The protein below binds the small molecule below.
Small molecule (SMILES): O=C(O)CCC(=O)C(=O)O

Sequence of chain 1.A:
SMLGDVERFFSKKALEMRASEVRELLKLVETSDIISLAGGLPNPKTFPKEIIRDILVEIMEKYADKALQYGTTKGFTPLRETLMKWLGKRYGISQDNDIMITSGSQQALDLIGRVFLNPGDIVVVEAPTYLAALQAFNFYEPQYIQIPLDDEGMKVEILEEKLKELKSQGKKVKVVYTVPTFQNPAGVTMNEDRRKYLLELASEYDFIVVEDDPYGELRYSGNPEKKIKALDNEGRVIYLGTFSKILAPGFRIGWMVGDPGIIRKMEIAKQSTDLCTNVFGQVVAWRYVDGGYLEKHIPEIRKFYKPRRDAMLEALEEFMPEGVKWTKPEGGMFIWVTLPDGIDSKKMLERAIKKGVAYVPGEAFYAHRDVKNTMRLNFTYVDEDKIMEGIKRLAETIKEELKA

Binding-site contacts:
Ligand atom C2 contacts residue TYR283 of chain 1.A at 3.4 Å (hydrophobic).
Ligand atom O5 contacts residue TYR283 of chain 1.A at 3.1 Å (h-bond).
Ligand atom C5 contacts residue TYR259 of chain 1.A at 3.8 Å (hydrophobic).
Ligand atom O3 contacts residue TYR259 of chain 1.A at 3.1 Å.
Ligand atom C4 contacts residue ASP257 of chain 1.A at 2.8 Å.
Ligand atom O3 contacts residue PRO258 of chain 1.A at 2.7 Å (h-bond).
Ligand atom C1 contacts residue ASP257 of chain 1.A at 3.1 Å.
Ligand atom C4 contacts residue PRO258 of chain 1.A at 3.2 Å (hydrophobic).
Ligand atom O2 contacts residue THR286 of chain 1.A at 2.7 Å (h-bond).
Ligand atom C3 contacts residue ASP257 of chain 1.A at 3.0 Å.
Ligand atom O2 contacts residue ILE290 of chain 1.A at 3.5 Å.
Ligand atom C5 contacts residue ILE290 of chain 1.A at 3.7 Å (hydrophobic).
Ligand atom O1 contacts residue PRO258 of chain 1.A at 3.6 Å.
Ligand atom O2 contacts residue ASP257 of chain 1.A at 3.9 Å.
Ligand atom C5 contacts residue GLU261 of chain 1.A at 3.2 Å.
Ligand atom O4 contacts residue TYR135 of chain 1.A at 3.9 Å.
Ligand atom O3 contacts residue ILE290 of chain 1.A at 3.4 Å.
Ligand atom O4 contacts residue GLU261 of chain 1.A at 2.8 Å.
Ligand atom C3 contacts residue TYR135 of chain 1.A at 3.6 Å (hydrophobic).
Ligand atom O1 contacts residue ASP257 of chain 1.A at 2.5 Å (salt-bridge).
Ligand atom O1 contacts residue GLY285 of chain 1.A at 2.9 Å.
Ligand atom C4 contacts residue GLU261 of chain 1.A at 4.0 Å.
Ligand atom C2 contacts residue TRP299 of chain 1.A at 3.7 Å (hydrophobic).
Ligand atom O5 contacts residue TRP299 of chain 1.A at 2.8 Å.
Ligand atom O3 contacts residue GLY260 of chain 1.A at 3.1 Å (h-bond).
Ligand atom C4 contacts residue TYR259 of chain 1.A at 3.5 Å (hydrophobic).
Ligand atom C2 contacts residue ASP257 of chain 1.A at 3.3 Å.
Ligand atom O3 contacts residue GLU261 of chain 1.A at 2.9 Å (salt-bridge).
Ligand atom C1 contacts residue THR286 of chain 1.A at 3.3 Å.
Ligand atom C4 contacts residue GLY260 of chain 1.A at 3.2 Å.
Ligand atom C5 contacts residue GLY260 of chain 1.A at 3.4 Å.
Ligand atom O2 contacts residue PRO258 of chain 1.A at 3.6 Å (h-bond).
Ligand atom C1 contacts residue TRP299 of chain 1.A at 3.8 Å (hydrophobic).
Ligand atom C3 contacts residue TYR283 of chain 1.A at 3.4 Å (hydrophobic).
Ligand atom O1 contacts residue THR286 of chain 1.A at 2.6 Å (h-bond).
Ligand atom O4 contacts residue ILE290 of chain 1.A at 3.5 Å.
Ligand atom C5 contacts residue PRO258 of chain 1.A at 3.2 Å (hydrophobic).
Ligand atom C1 contacts residue GLY285 of chain 1.A at 3.8 Å.
Ligand atom C1 contacts residue PRO258 of chain 1.A at 4.0 Å (hydrophobic).
Ligand atom O3 contacts residue LEU262 of chain 1.A at 3.9 Å.